Sequence of chain 55.E:
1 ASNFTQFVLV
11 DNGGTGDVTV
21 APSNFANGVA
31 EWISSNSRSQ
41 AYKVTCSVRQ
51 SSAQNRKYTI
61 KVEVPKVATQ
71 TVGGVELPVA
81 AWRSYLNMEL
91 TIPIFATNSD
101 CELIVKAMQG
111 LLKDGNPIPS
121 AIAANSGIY

Binding-site contacts:
Ligand atom OP1 contacts residue SER51 of chain 9.E at 3.5 Å.
Ligand atom OP2 contacts residue TYR85 of chain 55.E at 2.6 Å (h-bond).
Ligand atom N6 contacts residue THR45 of chain 55.E at 2.7 Å (h-bond).
Ligand atom N3 contacts residue TYR85 of chain 55.E at 3.5 Å.
Ligand atom C4 contacts residue TYR85 of chain 55.E at 3.6 Å (hydrophobic).
Ligand atom P contacts residue SER51 of chain 9.E at 3.5 Å.
Ligand atom O3' contacts residue SER51 of chain 9.E at 3.3 Å (h-bond).
Ligand atom OP2 contacts residue LYS43 of chain 55.E at 2.7 Å (salt-bridge).
Ligand atom O2' contacts residue GLU63 of chain 55.E at 3.2 Å (salt-bridge).
Ligand atom N7 contacts residue LYS61 of chain 55.E at 3.3 Å.
Ligand atom O2' contacts residue TYR85 of chain 55.E at 3.4 Å.
Ligand atom O3' contacts residue ARG49 of chain 9.E at 3.4 Å (salt-bridge).
Ligand atom N6 contacts residue THR59 of chain 55.E at 2.8 Å (h-bond).
Ligand atom C5' contacts residue ARG49 of chain 9.E at 3.5 Å.
Ligand atom N7 contacts residue THR45 of chain 55.E at 2.6 Å (h-bond).
Ligand atom OP1 contacts residue ASN55 of chain 9.E at 2.8 Å (h-bond).
Ligand atom C5' contacts residue TYR85 of chain 55.E at 2.9 Å (hydrophobic).
Ligand atom OP2 contacts residue ASN55 of chain 9.E at 3.4 Å (h-bond).
Ligand atom N9 contacts residue LYS61 of chain 55.E at 3.3 Å (salt-bridge).
Ligand atom C2' contacts residue TYR85 of chain 55.E at 3.4 Å (hydrophobic).
Ligand atom OP2 contacts residue LYS57 of chain 9.E at 2.6 Å (salt-bridge).
Ligand atom O2 contacts residue ASN87 of chain 55.E at 3.3 Å (h-bond).
Ligand atom C2' contacts residue GLU63 of chain 55.E at 3.5 Å.
Ligand atom C5' contacts residue SER51 of chain 9.E at 3.3 Å.
Ligand atom C8 contacts residue LYS61 of chain 55.E at 3.4 Å.
Ligand atom OP1 contacts residue SER51 of chain 9.E at 2.9 Å (h-bond).
Ligand atom OP1 contacts residue SER52 of chain 9.E at 3.2 Å.
Ligand atom OP2 contacts residue ARG49 of chain 9.E at 2.3 Å (salt-bridge).
Ligand atom P contacts residue ARG49 of chain 9.E at 3.0 Å.
Ligand atom OP2 contacts residue SER51 of chain 9.E at 3.4 Å (h-bond).
Ligand atom O4' contacts residue LYS61 of chain 55.E at 2.8 Å (salt-bridge).
Ligand atom N1 contacts residue SER47 of chain 55.E at 2.9 Å (h-bond).
Ligand atom C5 contacts residue THR45 of chain 55.E at 3.2 Å.
Ligand atom OP1 contacts residue ARG49 of chain 9.E at 2.5 Å (salt-bridge).
Ligand atom C2 contacts residue SER47 of chain 55.E at 3.2 Å.
Ligand atom C6 contacts residue THR45 of chain 55.E at 3.3 Å.
Ligand atom C3' contacts residue TYR85 of chain 55.E at 3.4 Å (hydrophobic).
Ligand atom C4' contacts residue TYR85 of chain 55.E at 3.2 Å (hydrophobic).
Ligand atom N6 contacts residue CYS46 of chain 55.E at 3.3 Å (h-bond).
Ligand atom N1 contacts residue TYR85 of chain 55.E at 3.5 Å.

Sequence of chain 9.E:
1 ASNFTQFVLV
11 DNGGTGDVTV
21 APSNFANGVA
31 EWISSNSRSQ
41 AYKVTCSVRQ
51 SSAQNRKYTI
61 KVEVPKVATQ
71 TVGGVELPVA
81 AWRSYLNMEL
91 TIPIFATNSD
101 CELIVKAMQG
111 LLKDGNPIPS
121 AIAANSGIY

The small molecule below binds the protein below.
Small molecule (SMILES): Nc1ccn([C@@H]2O[C@H](CO[P](=O)(O)O[C@H]3[C@@H](O)[C@H](n4ccc(N)nc4=O)O[C@@H]3CO[P](=O)(O)O[C@H]3[C@@H](O)[C@H](n4cnc5c(N)ncnc54)O[C@@H]3CO[P](=O)(O)O[C@H]3[C@@H](O)[C@H](n4ccc(N)nc4=O)O[C@@H]3CO[P](=O)(O)O[C@H]3[C@@H](O)[C@H](n4ccc(=O)[nH]c4=O)O[C@@H]3CO[P](=O)(O)O[C@H]3[C@@H](O)[C@H](n4cnc5c(N)ncnc54)O[C@@H]3CO[P](=O)(O)O[C@H]3[C@@H](O)[C@H](n4cnc5c(=O)nc(N)[nH]c54)O[C@@H]3CO[P](=O)(O)O[C@H]3[C@@H](O)[C@H](n4cnc5c(=O)nc(N)[nH]c54)O[C@@H]3CO)[C@@H](O)[C@H]2O)c(=O)n1